Sequence of chain 1.A:
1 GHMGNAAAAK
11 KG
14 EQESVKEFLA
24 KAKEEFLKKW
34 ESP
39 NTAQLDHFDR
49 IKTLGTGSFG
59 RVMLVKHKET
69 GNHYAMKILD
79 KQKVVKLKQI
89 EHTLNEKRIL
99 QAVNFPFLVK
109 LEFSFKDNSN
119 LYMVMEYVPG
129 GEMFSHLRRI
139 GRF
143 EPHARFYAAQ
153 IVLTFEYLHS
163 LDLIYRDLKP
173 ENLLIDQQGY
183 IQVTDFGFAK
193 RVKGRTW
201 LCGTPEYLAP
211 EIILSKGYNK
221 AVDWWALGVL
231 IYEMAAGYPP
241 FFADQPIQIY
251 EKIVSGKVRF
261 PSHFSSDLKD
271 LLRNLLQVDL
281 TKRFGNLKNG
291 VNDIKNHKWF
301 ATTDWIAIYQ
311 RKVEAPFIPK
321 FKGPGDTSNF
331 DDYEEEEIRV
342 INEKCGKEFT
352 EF

A protein and the small-molecule ligand that binds it are described below.
Small molecule (SMILES): c1cc2c(cc1[C@@H]1CCC[NH2+]1)OCCO2

Binding-site contacts:
Ligand atom C9 contacts residue GLU130 of chain 1.A at 3.6 Å.
Ligand atom C3 contacts residue LEU176 of chain 1.A at 3.9 Å (hydrophobic).
Ligand atom C9 contacts residue GLU173 of chain 1.A at 3.1 Å.
Ligand atom C6 contacts residue VAL60 of chain 1.A at 4.2 Å (hydrophobic).
Ligand atom C7 contacts residue LEU52 of chain 1.A at 4.0 Å (hydrophobic).
Ligand atom C2 contacts residue VAL60 of chain 1.A at 4.0 Å (hydrophobic).
Ligand atom C11 contacts residue VAL60 of chain 1.A at 3.8 Å (hydrophobic).
Ligand atom C contacts residue MET123 of chain 1.A at 3.5 Å (hydrophobic).
Ligand atom C1 contacts residue ALA73 of chain 1.A at 3.5 Å (hydrophobic).
Ligand atom C contacts residue VAL107 of chain 1.A at 4.2 Å (hydrophobic).
Ligand atom O1 contacts residue ALA73 of chain 1.A at 3.2 Å.
Ligand atom O1 contacts residue GLU124 of chain 1.A at 4.0 Å.
Ligand atom C4 contacts residue THR186 of chain 1.A at 3.7 Å.
Ligand atom C4 contacts residue VAL60 of chain 1.A at 4.1 Å (hydrophobic).
Ligand atom N contacts residue GLU173 of chain 1.A at 3.2 Å (salt-bridge).
Ligand atom C1 contacts residue THR186 of chain 1.A at 4.4 Å.
Ligand atom C2 contacts residue ALA73 of chain 1.A at 3.9 Å (hydrophobic).
Ligand atom C7 contacts residue PHE330 of chain 1.A at 4.0 Å (hydrophobic).
Ligand atom C10 contacts residue GLU130 of chain 1.A at 4.2 Å.
Ligand atom C contacts residue ALA73 of chain 1.A at 3.9 Å (hydrophobic).
Ligand atom C1 contacts residue VAL107 of chain 1.A at 4.1 Å (hydrophobic).
Ligand atom O1 contacts residue LEU176 of chain 1.A at 3.4 Å.
Ligand atom C11 contacts residue GLY53 of chain 1.A at 4.2 Å.
Ligand atom C7 contacts residue LEU176 of chain 1.A at 3.8 Å (hydrophobic).
Ligand atom C6 contacts residue LEU52 of chain 1.A at 4.1 Å (hydrophobic).
Ligand atom C1 contacts residue GLU124 of chain 1.A at 3.3 Å.
Ligand atom N contacts residue GLU130 of chain 1.A at 2.8 Å (salt-bridge).
Ligand atom O contacts residue MET123 of chain 1.A at 4.2 Å.
Ligand atom C8 contacts residue GLU130 of chain 1.A at 3.4 Å.
Ligand atom C1 contacts residue LEU176 of chain 1.A at 3.7 Å (hydrophobic).
Ligand atom O contacts residue THR186 of chain 1.A at 2.5 Å (h-bond).
Ligand atom C contacts residue GLU124 of chain 1.A at 4.3 Å.
Ligand atom C contacts residue THR186 of chain 1.A at 3.3 Å.
Ligand atom C2 contacts residue LEU176 of chain 1.A at 3.5 Å (hydrophobic).
Ligand atom C6 contacts residue PHE330 of chain 1.A at 3.9 Å (hydrophobic).
Ligand atom C3 contacts residue THR186 of chain 1.A at 3.6 Å.
Ligand atom C3 contacts residue VAL60 of chain 1.A at 4.1 Å (hydrophobic).
Ligand atom C5 contacts residue VAL60 of chain 1.A at 4.3 Å (hydrophobic).
Ligand atom C7 contacts residue VAL60 of chain 1.A at 4.0 Å (hydrophobic).
Ligand atom C9 contacts residue ASN174 of chain 1.A at 3.5 Å.